Sequence of chain 1.A:
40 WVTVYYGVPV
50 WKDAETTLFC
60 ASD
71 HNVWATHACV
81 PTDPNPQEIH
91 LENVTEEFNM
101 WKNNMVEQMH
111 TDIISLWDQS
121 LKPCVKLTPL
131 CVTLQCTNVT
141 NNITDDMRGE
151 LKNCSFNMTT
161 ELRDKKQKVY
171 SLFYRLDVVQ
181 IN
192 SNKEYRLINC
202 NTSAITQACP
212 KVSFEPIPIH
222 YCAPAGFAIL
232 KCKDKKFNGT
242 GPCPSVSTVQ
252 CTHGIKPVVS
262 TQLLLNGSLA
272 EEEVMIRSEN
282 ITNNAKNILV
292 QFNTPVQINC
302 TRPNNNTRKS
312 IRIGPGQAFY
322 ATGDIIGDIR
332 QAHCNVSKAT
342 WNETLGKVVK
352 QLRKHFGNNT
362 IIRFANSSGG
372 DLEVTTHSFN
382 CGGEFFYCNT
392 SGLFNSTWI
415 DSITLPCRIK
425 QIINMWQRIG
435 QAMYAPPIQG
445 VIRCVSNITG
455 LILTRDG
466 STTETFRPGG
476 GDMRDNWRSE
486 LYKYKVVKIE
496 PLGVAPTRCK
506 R

Binding-site contacts:
Ligand atom C1 contacts residue ASN359 of chain 1.A at 1.4 Å.
Ligand atom C7 contacts residue ASN359 of chain 1.A at 3.4 Å.
Ligand atom C8 contacts residue ASN360 of chain 1.A at 3.8 Å.
Ligand atom N2 contacts residue ASN359 of chain 1.A at 2.8 Å (h-bond).
Ligand atom C2 contacts residue ASN359 of chain 1.A at 2.4 Å.
Ligand atom C8 contacts residue ASN359 of chain 1.A at 3.7 Å.
Ligand atom O7 contacts residue ASN359 of chain 1.A at 3.7 Å.
Ligand atom O5 contacts residue ASN359 of chain 1.A at 2.4 Å (h-bond).
Ligand atom C3 contacts residue ASN359 of chain 1.A at 3.7 Å.
Ligand atom C4 contacts residue ASN359 of chain 1.A at 4.1 Å.
Ligand atom C5 contacts residue ASN359 of chain 1.A at 3.7 Å.

The small molecule below binds the protein below.
Small molecule (SMILES): CC(=O)N[C@@H]1[C@@H](O)[C@H](O)[C@@H](CO)O[C@H]1O